Sequence of chain 1.A:
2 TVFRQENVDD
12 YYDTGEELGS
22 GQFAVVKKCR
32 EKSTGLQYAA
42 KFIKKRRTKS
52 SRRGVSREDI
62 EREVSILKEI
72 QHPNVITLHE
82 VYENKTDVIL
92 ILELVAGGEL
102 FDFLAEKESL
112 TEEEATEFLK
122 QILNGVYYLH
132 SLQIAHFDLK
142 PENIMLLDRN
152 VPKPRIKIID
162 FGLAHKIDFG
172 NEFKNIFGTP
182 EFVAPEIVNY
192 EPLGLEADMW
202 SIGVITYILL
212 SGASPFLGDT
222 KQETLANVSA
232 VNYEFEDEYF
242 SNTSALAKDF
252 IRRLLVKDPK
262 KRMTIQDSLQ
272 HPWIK

This protein binds this small molecule.
Small molecule (SMILES): Cc1ccc2c(c1)c1c3c(c(C)cc1n2CCCN)C(=O)NC3=O

Binding-site contacts:
Ligand atom C11 contacts residue ILE160 of chain 1.A at 3.9 Å (hydrophobic).
Ligand atom C1 contacts residue VAL96 of chain 1.A at 3.8 Å (hydrophobic).
Ligand atom C5 contacts residue MET146 of chain 1.A at 3.5 Å (hydrophobic).
Ligand atom C18 contacts residue ILE160 of chain 1.A at 3.9 Å (hydrophobic).
Ligand atom C5 contacts residue LEU19 of chain 1.A at 3.8 Å (hydrophobic).
Ligand atom C8 contacts residue VAL27 of chain 1.A at 3.8 Å (hydrophobic).
Ligand atom C6 contacts residue VAL96 of chain 1.A at 3.8 Å (hydrophobic).
Ligand atom C22 contacts residue ALA40 of chain 1.A at 3.7 Å (hydrophobic).
Ligand atom C2 contacts residue LEU19 of chain 1.A at 3.8 Å (hydrophobic).
Ligand atom O23 contacts residue ILE77 of chain 1.A at 3.7 Å.
Ligand atom O24 contacts residue VAL96 of chain 1.A at 3.0 Å (h-bond).
Ligand atom C14 contacts residue VAL96 of chain 1.A at 3.2 Å (hydrophobic).
Ligand atom O24 contacts residue ALA40 of chain 1.A at 3.9 Å.
Ligand atom N21 contacts residue ALA40 of chain 1.A at 3.5 Å.
Ligand atom O24 contacts residue GLU94 of chain 1.A at 3.8 Å.
Ligand atom C20 contacts residue GLU94 of chain 1.A at 3.8 Å.
Ligand atom N19 contacts residue MET146 of chain 1.A at 3.9 Å.
Ligand atom C3 contacts residue LEU19 of chain 1.A at 3.4 Å (hydrophobic).
Ligand atom N21 contacts residue VAL96 of chain 1.A at 3.9 Å.
Ligand atom C14 contacts residue ALA97 of chain 1.A at 3.8 Å (hydrophobic).
Ligand atom N7 contacts residue VAL27 of chain 1.A at 3.9 Å.
Ligand atom C9 contacts residue MET146 of chain 1.A at 3.9 Å (hydrophobic).
Ligand atom N19 contacts residue GLU100 of chain 1.A at 2.9 Å (salt-bridge).
Ligand atom C16 contacts residue VAL27 of chain 1.A at 3.9 Å (hydrophobic).
Ligand atom C10 contacts residue VAL27 of chain 1.A at 3.8 Å (hydrophobic).
Ligand atom C22 contacts residue VAL96 of chain 1.A at 3.4 Å (hydrophobic).
Ligand atom N21 contacts residue ILE77 of chain 1.A at 3.8 Å.
Ligand atom C16 contacts residue LEU19 of chain 1.A at 3.7 Å (hydrophobic).
Ligand atom C6 contacts residue MET146 of chain 1.A at 3.7 Å (hydrophobic).
Ligand atom N21 contacts residue GLU94 of chain 1.A at 2.9 Å (salt-bridge).
Ligand atom C16 contacts residue GLY20 of chain 1.A at 3.9 Å.
Ligand atom N19 contacts residue GLU143 of chain 1.A at 2.9 Å (salt-bridge).
Ligand atom C4 contacts residue MET146 of chain 1.A at 3.6 Å (hydrophobic).
Ligand atom C18 contacts residue GLU143 of chain 1.A at 3.9 Å.
Ligand atom O23 contacts residue LEU93 of chain 1.A at 3.2 Å.
Ligand atom C6 contacts residue LEU19 of chain 1.A at 3.6 Å (hydrophobic).
Ligand atom O24 contacts residue LEU95 of chain 1.A at 3.4 Å.
Ligand atom C22 contacts residue GLU94 of chain 1.A at 3.7 Å.
Ligand atom C3 contacts residue MET146 of chain 1.A at 3.9 Å (hydrophobic).
Ligand atom C4 contacts residue LEU19 of chain 1.A at 3.5 Å (hydrophobic).